Binding-site contacts:
Ligand atom C12 contacts residue TYR145 of chain 1.M at 4.4 Å (hydrophobic).
Ligand atom C2 contacts residue GLU146 of chain 1.M at 4.2 Å.
Ligand atom C4 contacts residue LYS142 of chain 1.M at 3.8 Å.
Ligand atom N contacts residue GLU146 of chain 1.M at 4.2 Å.
Ligand atom C2 contacts residue LYS142 of chain 1.M at 3.2 Å.
Ligand atom C3 contacts residue LYS142 of chain 1.M at 3.7 Å.
Ligand atom C2 contacts residue TYR145 of chain 1.M at 4.1 Å (hydrophobic).
Ligand atom C13 contacts residue TYR145 of chain 1.M at 4.3 Å (hydrophobic).
Ligand atom C11 contacts residue GLU146 of chain 1.M at 4.2 Å.
Ligand atom C7 contacts residue PHE3 of chain 1.N at 3.9 Å (hydrophobic).
Ligand atom C6 contacts residue PHE3 of chain 1.N at 3.5 Å (hydrophobic).
Ligand atom C5 contacts residue LYS142 of chain 1.M at 3.9 Å.
Ligand atom C5 contacts residue PHE3 of chain 1.N at 4.4 Å (hydrophobic).
Ligand atom N contacts residue LYS142 of chain 1.M at 4.4 Å.
Ligand atom C7 contacts residue LYS142 of chain 1.M at 4.1 Å.
Ligand atom C1 contacts residue LYS142 of chain 1.M at 4.0 Å.
Ligand atom C6 contacts residue PRO2 of chain 1.N at 4.4 Å (hydrophobic).
Ligand atom C3 contacts residue TYR145 of chain 1.M at 3.8 Å (hydrophobic).
Ligand atom C16 contacts residue GLU146 of chain 1.M at 4.2 Å.
Ligand atom C6 contacts residue LYS142 of chain 1.M at 4.1 Å.
Ligand atom C10 contacts residue LYS142 of chain 1.M at 4.4 Å.

Sequence of chain 1.M:
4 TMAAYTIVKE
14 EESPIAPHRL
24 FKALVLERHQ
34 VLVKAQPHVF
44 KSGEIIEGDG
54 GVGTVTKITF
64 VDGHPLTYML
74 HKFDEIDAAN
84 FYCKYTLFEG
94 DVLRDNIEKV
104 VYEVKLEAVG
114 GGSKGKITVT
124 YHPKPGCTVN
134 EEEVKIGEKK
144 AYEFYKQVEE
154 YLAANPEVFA

The small molecule below binds the protein below.
Small molecule (SMILES): O=S(=O)(O)c1cccc2cccc(Nc3ccccc3)c12

Sequence of chain 1.N:
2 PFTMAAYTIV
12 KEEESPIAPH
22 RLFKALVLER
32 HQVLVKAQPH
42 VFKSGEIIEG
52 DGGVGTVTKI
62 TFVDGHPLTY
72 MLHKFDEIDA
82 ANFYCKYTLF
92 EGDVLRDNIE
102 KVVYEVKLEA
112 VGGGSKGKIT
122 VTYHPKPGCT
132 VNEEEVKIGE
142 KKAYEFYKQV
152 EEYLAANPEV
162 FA